Binding-site contacts:
Ligand atom CB contacts residue HIS96 of chain 1.A at 3.7 Å.
Ligand atom O1P contacts residue GLU200 of chain 1.A at 4.0 Å.
Ligand atom CG1 contacts residue TYR93 of chain 1.A at 3.9 Å (hydrophobic).
Ligand atom CA contacts residue GLU94 of chain 1.A at 3.7 Å.
Ligand atom O2P contacts residue ARG154 of chain 1.A at 3.9 Å.
Ligand atom O contacts residue TYR95 of chain 1.A at 3.3 Å.
Ligand atom CG contacts residue TYR95 of chain 1.A at 3.7 Å (hydrophobic).
Ligand atom C contacts residue GLU94 of chain 1.A at 3.8 Å.
Ligand atom N contacts residue PRO106 of chain 1.A at 3.6 Å.
Ligand atom O2P contacts residue ARG157 of chain 1.A at 3.0 Å (salt-bridge).
Ligand atom O1P contacts residue LYS153 of chain 1.A at 3.6 Å.
Ligand atom CG2 contacts residue HIS96 of chain 1.A at 3.9 Å.
Ligand atom O contacts residue ARG92 of chain 1.A at 3.6 Å.
Ligand atom SD contacts residue GLU200 of chain 1.A at 3.5 Å (salt-bridge).
Ligand atom O contacts residue HIS96 of chain 1.A at 3.0 Å (h-bond).
Ligand atom CE contacts residue ARG199 of chain 1.A at 3.7 Å.
Ligand atom P contacts residue ARG157 of chain 1.A at 3.5 Å.
Ligand atom ND2 contacts residue ARG92 of chain 1.A at 3.5 Å (salt-bridge).
Ligand atom CG contacts residue PRO91 of chain 1.A at 3.9 Å (hydrophobic).
Ligand atom CG2 contacts residue HIS96 of chain 1.A at 3.9 Å.
Ligand atom CA contacts residue ARG92 of chain 1.A at 3.1 Å.
Ligand atom C contacts residue GLU94 of chain 1.A at 3.9 Å.
Ligand atom CG2 contacts residue ARG92 of chain 1.A at 3.6 Å.
Ligand atom CE contacts residue TYR93 of chain 1.A at 3.8 Å (hydrophobic).
Ligand atom CA contacts residue GLU94 of chain 1.A at 3.7 Å.
Ligand atom CA contacts residue ARG92 of chain 1.A at 4.0 Å.
Ligand atom O1P contacts residue ARG157 of chain 1.A at 2.8 Å (salt-bridge).
Ligand atom CB contacts residue ARG92 of chain 1.A at 3.9 Å.
Ligand atom CA contacts residue PRO106 of chain 1.A at 3.9 Å (hydrophobic).
Ligand atom N contacts residue ARG92 of chain 1.A at 2.9 Å (salt-bridge).
Ligand atom SD contacts residue TYR95 of chain 1.A at 3.6 Å.
Ligand atom C contacts residue HIS96 of chain 1.A at 3.7 Å.
Ligand atom CA contacts residue HIS96 of chain 1.A at 3.2 Å.
Ligand atom O contacts residue GLU94 of chain 1.A at 3.0 Å (salt-bridge).
Ligand atom CD1 contacts residue TYR93 of chain 1.A at 4.0 Å (hydrophobic).
Ligand atom CB contacts residue GLU94 of chain 1.A at 3.8 Å.
Ligand atom ND2 contacts residue PRO91 of chain 1.A at 3.2 Å (h-bond).
Ligand atom N contacts residue GLU94 of chain 1.A at 2.9 Å (salt-bridge).
Ligand atom O contacts residue TYR93 of chain 1.A at 3.6 Å.
Ligand atom C contacts residue ARG92 of chain 1.A at 3.5 Å.

Sequence of chain 1.A:
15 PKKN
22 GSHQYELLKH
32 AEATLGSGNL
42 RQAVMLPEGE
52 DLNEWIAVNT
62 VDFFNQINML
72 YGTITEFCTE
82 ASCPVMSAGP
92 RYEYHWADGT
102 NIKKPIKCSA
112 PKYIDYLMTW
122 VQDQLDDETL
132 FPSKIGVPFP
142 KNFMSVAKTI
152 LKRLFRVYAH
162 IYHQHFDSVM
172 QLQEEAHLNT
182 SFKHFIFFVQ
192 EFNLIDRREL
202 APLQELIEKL

The protein below binds the small molecule below.
Small molecule (SMILES): CC[C@H](C)[C@H](NC(=O)[C@@H](NC(=O)[C@H](CCSC)NC(=O)[C@@H](N)[C@@H](C)OP(=O)(O)O)C(C)C)C(=O)N[C@H](C)CC(N)=O